This small molecule binds to this protein.
Small molecule (SMILES): CC(=O)N[C@@H]1[C@@H](O)[C@H](O)[C@@H](CO)O[C@H]1O

Binding-site contacts:
Ligand atom O5 contacts residue PHE1100 of chain 1.C at 3.7 Å.
Ligand atom C5 contacts residue PHE1100 of chain 1.C at 4.3 Å (hydrophobic).
Ligand atom O5 contacts residue ASN1095 of chain 1.C at 2.4 Å (h-bond).
Ligand atom C7 contacts residue GLY1096 of chain 1.C at 4.2 Å.
Ligand atom C4 contacts residue ASN1095 of chain 1.C at 4.3 Å.
Ligand atom C8 contacts residue GLY1096 of chain 1.C at 3.8 Å.
Ligand atom C1 contacts residue PHE1100 of chain 1.C at 4.3 Å (hydrophobic).
Ligand atom C7 contacts residue THR1097 of chain 1.C at 4.4 Å.
Ligand atom O7 contacts residue ASN1095 of chain 1.C at 3.6 Å (h-bond).
Ligand atom C2 contacts residue ASN1095 of chain 1.C at 2.6 Å.
Ligand atom N2 contacts residue ASN1095 of chain 1.C at 3.0 Å (h-bond).
Ligand atom C1 contacts residue ASN1095 of chain 1.C at 1.5 Å.
Ligand atom N2 contacts residue GLY1096 of chain 1.C at 4.2 Å.
Ligand atom O6 contacts residue PHE1100 of chain 1.C at 3.8 Å.
Ligand atom O5 contacts residue HIS1098 of chain 1.C at 4.3 Å.
Ligand atom N2 contacts residue THR1097 of chain 1.C at 3.8 Å.
Ligand atom C1 contacts residue HIS1098 of chain 1.C at 4.0 Å.
Ligand atom C8 contacts residue THR1097 of chain 1.C at 4.3 Å.
Ligand atom C3 contacts residue ASN1095 of chain 1.C at 3.9 Å.
Ligand atom C6 contacts residue PHE1100 of chain 1.C at 3.9 Å (hydrophobic).
Ligand atom C5 contacts residue ASN1095 of chain 1.C at 3.8 Å.
Ligand atom C5 contacts residue HIS1098 of chain 1.C at 4.0 Å.
Ligand atom C8 contacts residue ASN1095 of chain 1.C at 3.6 Å.
Ligand atom C1 contacts residue THR1097 of chain 1.C at 4.3 Å.
Ligand atom C7 contacts residue ASN1095 of chain 1.C at 3.4 Å.

Sequence of chain 1.C:
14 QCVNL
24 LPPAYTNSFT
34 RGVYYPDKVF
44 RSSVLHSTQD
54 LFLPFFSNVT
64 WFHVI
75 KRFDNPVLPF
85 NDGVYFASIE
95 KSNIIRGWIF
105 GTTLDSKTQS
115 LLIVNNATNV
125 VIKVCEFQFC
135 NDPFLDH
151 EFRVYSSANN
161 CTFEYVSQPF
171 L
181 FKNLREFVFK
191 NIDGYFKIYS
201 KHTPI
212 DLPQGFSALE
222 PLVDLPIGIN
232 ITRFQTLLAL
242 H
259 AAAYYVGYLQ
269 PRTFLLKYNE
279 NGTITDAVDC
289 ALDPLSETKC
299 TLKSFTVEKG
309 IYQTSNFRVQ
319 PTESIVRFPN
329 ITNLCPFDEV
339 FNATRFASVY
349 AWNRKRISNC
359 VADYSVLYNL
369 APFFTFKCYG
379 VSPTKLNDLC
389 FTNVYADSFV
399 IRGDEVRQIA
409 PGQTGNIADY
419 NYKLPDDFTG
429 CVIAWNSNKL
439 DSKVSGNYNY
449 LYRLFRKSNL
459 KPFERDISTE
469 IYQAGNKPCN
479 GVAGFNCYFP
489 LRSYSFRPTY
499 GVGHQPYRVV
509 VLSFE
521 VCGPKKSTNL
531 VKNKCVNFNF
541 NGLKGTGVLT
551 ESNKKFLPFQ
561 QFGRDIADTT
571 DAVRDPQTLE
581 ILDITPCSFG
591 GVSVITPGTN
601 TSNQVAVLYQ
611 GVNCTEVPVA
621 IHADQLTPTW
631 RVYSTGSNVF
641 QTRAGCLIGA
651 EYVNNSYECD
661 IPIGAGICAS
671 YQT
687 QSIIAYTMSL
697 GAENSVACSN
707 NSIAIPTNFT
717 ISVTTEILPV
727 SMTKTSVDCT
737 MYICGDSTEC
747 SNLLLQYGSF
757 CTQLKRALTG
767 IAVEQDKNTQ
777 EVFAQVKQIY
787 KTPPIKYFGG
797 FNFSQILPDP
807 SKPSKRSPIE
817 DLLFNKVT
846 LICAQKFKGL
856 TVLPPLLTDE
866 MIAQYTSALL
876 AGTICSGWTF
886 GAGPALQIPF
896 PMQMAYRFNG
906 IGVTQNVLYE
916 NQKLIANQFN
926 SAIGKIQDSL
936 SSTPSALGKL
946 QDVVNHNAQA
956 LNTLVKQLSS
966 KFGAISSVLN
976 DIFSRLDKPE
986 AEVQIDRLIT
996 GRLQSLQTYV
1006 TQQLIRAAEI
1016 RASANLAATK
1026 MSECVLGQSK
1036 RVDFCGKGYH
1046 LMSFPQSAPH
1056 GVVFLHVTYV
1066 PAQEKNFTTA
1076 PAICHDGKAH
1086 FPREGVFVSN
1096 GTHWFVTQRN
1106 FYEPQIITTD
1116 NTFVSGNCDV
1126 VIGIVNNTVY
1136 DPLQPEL